Binding-site contacts:
Ligand atom O4 contacts residue GLN492 of chain 1.A at 2.9 Å (h-bond).
Ligand atom O5 contacts residue ASN391 of chain 1.A at 2.3 Å (h-bond).
Ligand atom N2 contacts residue ASN391 of chain 1.A at 2.9 Å (h-bond).
Ligand atom O7 contacts residue ASN391 of chain 1.A at 3.6 Å (h-bond).
Ligand atom O6 contacts residue HIS493 of chain 1.A at 3.7 Å.
Ligand atom C1 contacts residue SER393 of chain 1.A at 4.1 Å.
Ligand atom C2 contacts residue ASN391 of chain 1.A at 2.4 Å.
Ligand atom C5 contacts residue GLN492 of chain 1.A at 4.1 Å.
Ligand atom C6 contacts residue LYS396 of chain 1.A at 3.6 Å.
Ligand atom C4 contacts residue GLN492 of chain 1.A at 3.9 Å.
Ligand atom C6 contacts residue HIS493 of chain 1.A at 4.4 Å.
Ligand atom C3 contacts residue ASN391 of chain 1.A at 3.7 Å.
Ligand atom C4 contacts residue ASN391 of chain 1.A at 4.2 Å.
Ligand atom C7 contacts residue ASN391 of chain 1.A at 3.5 Å.
Ligand atom O5 contacts residue SO41 of chain 1.U at 3.9 Å.
Ligand atom C1 contacts residue SO41 of chain 1.U at 4.4 Å.
Ligand atom O4 contacts residue HIS493 of chain 1.A at 4.4 Å.
Ligand atom C6 contacts residue SER393 of chain 1.A at 4.3 Å.
Ligand atom C1 contacts residue ASN391 of chain 1.A at 1.4 Å.
Ligand atom O5 contacts residue SER393 of chain 1.A at 3.8 Å.
Ligand atom C5 contacts residue SER393 of chain 1.A at 3.9 Å.
Ligand atom O6 contacts residue LYS396 of chain 1.A at 2.7 Å (salt-bridge).
Ligand atom C5 contacts residue ASN391 of chain 1.A at 3.6 Å.
Ligand atom O6 contacts residue SER393 of chain 1.A at 3.4 Å.
Ligand atom C3 contacts residue GLN492 of chain 1.A at 4.3 Å.

Sequence of chain 1.A:
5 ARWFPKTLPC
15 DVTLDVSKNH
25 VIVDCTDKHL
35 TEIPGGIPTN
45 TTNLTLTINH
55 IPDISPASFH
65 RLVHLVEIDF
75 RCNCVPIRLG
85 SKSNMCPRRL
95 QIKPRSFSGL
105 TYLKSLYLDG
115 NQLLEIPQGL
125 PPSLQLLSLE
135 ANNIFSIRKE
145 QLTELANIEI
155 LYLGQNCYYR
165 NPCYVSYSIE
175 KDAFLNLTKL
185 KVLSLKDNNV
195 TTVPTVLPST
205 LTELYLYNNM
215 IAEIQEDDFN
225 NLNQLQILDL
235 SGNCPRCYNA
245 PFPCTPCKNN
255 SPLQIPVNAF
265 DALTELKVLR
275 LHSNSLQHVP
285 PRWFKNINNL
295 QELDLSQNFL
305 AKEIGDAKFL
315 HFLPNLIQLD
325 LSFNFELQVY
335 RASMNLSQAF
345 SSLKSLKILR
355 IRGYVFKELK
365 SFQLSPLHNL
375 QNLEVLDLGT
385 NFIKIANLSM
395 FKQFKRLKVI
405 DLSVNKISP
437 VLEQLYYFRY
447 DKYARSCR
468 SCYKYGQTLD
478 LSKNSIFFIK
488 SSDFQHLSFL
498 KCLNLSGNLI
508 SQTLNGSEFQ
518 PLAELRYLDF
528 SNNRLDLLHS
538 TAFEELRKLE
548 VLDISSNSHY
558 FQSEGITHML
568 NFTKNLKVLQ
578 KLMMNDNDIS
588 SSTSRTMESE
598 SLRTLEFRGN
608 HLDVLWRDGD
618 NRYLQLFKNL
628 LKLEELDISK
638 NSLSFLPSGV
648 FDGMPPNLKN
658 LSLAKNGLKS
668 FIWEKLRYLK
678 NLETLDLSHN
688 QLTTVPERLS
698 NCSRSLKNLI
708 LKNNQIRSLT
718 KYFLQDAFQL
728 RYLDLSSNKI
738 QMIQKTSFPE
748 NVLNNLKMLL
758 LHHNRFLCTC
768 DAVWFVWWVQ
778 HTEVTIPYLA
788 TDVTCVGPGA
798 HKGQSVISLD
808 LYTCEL

A protein and the small-molecule ligand that binds it are described below.
Small molecule (SMILES): CC(=O)N[C@@H]1[C@@H](O)[C@H](O)[C@@H](CO)O[C@H]1O